Sequence of chain 2.A:
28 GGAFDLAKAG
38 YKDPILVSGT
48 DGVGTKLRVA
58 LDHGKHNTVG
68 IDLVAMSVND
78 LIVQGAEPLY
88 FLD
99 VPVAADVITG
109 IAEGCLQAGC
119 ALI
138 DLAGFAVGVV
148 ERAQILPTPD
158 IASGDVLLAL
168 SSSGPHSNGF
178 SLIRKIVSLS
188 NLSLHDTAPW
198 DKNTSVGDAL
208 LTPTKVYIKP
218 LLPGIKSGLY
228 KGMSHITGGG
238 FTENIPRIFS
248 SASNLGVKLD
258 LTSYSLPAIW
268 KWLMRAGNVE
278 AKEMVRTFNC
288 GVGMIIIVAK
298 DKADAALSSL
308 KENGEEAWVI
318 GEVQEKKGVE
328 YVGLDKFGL

This protein binds this small molecule.
Small molecule (SMILES): NCC(=O)O

Binding-site contacts:
Ligand atom O contacts residue SER262 of chain 2.A at 3.8 Å.
Ligand atom O contacts residue LEU336 of chain 2.A at 3.5 Å (h-bond).
Ligand atom OXT contacts residue TYR261 of chain 2.A at 4.1 Å.
Ligand atom C contacts residue SER262 of chain 2.A at 4.1 Å.
Ligand atom CA contacts residue SER262 of chain 2.A at 3.7 Å.
Ligand atom CA contacts residue TYR261 of chain 2.A at 3.7 Å (hydrophobic).
Ligand atom N contacts residue SER260 of chain 2.A at 4.5 Å.
Ligand atom O contacts residue TYR261 of chain 2.A at 4.3 Å.
Ligand atom OXT contacts residue THR259 of chain 2.A at 3.3 Å (h-bond).
Ligand atom C contacts residue TYR261 of chain 2.A at 3.9 Å (hydrophobic).
Ligand atom N contacts residue THR259 of chain 2.A at 3.5 Å (h-bond).
Ligand atom CA contacts residue THR259 of chain 2.A at 4.0 Å.
Ligand atom N contacts residue TYR261 of chain 2.A at 4.5 Å.
Ligand atom C contacts residue THR259 of chain 2.A at 4.0 Å.